Binding-site contacts:
Ligand atom O6 contacts residue SER161 of chain 1.C at 3.8 Å.
Ligand atom O3 contacts residue LYS373 of chain 1.C at 3.8 Å.
Ligand atom C5 contacts residue SER161 of chain 1.C at 4.3 Å.
Ligand atom C5 contacts residue SER159 of chain 1.C at 4.5 Å.
Ligand atom O6 contacts residue LYS162 of chain 1.C at 4.0 Å.
Ligand atom O6 contacts residue ASN371 of chain 1.C at 3.6 Å (h-bond).
Ligand atom O5 contacts residue SER161 of chain 1.C at 3.1 Å.
Ligand atom C6 contacts residue TYR160 of chain 1.C at 4.0 Å (hydrophobic).
Ligand atom O6 contacts residue GLU14 of chain 1.C at 2.7 Å (salt-bridge).
Ligand atom O6 contacts residue TYR160 of chain 1.C at 4.4 Å.
Ligand atom O4 contacts residue ALA10 of chain 1.C at 3.9 Å.
Ligand atom C4 contacts residue SER159 of chain 1.C at 4.3 Å.
Ligand atom C6 contacts residue ASN371 of chain 1.C at 3.7 Å.
Ligand atom O6 contacts residue GLN133 of chain 1.C at 4.0 Å.
Ligand atom C1 contacts residue SER159 of chain 1.C at 3.7 Å.
Ligand atom O2 contacts residue SER159 of chain 1.C at 4.1 Å.
Ligand atom C6 contacts residue VAL11 of chain 1.C at 3.5 Å (hydrophobic).
Ligand atom C3 contacts residue SER159 of chain 1.C at 4.2 Å.
Ligand atom C5 contacts residue GLU14 of chain 1.C at 4.0 Å.
Ligand atom C2 contacts residue SER159 of chain 1.C at 3.3 Å.
Ligand atom C6 contacts residue GLU14 of chain 1.C at 3.4 Å.
Ligand atom C1 contacts residue TYR160 of chain 1.C at 4.4 Å (hydrophobic).
Ligand atom C5 contacts residue TYR160 of chain 1.C at 4.4 Å (hydrophobic).
Ligand atom C1 contacts residue SER161 of chain 1.C at 3.9 Å.
Ligand atom O4 contacts residue GLU14 of chain 1.C at 2.5 Å (salt-bridge).
Ligand atom C6 contacts residue ALA10 of chain 1.C at 3.9 Å (hydrophobic).
Ligand atom O5 contacts residue TYR160 of chain 1.C at 4.0 Å.
Ligand atom O6 contacts residue GLU175 of chain 1.C at 3.7 Å.
Ligand atom C4 contacts residue GLU14 of chain 1.C at 3.3 Å.
Ligand atom O5 contacts residue SER159 of chain 1.C at 3.6 Å.
Ligand atom C6 contacts residue SER161 of chain 1.C at 4.3 Å.
Ligand atom O6 contacts residue VAL11 of chain 1.C at 3.5 Å.

The protein below binds the small molecule below.
Small molecule (SMILES): OC[C@H]1O[C@H](O[C@H]2O[C@H](CO)[C@@H](O)[C@H](O)[C@H]2O)[C@H](O)[C@@H](O)[C@@H]1O

Sequence of chain 1.C:
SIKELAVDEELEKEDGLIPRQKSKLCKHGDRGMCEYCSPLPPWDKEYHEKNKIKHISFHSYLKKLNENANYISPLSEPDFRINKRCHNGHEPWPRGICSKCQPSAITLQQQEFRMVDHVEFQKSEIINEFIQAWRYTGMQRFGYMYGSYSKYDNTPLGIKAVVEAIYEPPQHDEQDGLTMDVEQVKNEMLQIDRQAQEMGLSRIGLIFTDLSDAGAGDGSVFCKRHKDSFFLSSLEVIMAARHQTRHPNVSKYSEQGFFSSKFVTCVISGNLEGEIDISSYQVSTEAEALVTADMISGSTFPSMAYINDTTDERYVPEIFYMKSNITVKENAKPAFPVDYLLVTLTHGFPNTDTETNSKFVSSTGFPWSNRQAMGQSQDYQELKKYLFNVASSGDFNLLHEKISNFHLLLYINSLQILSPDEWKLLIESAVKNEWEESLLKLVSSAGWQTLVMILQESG